Sequence of chain 1.F:
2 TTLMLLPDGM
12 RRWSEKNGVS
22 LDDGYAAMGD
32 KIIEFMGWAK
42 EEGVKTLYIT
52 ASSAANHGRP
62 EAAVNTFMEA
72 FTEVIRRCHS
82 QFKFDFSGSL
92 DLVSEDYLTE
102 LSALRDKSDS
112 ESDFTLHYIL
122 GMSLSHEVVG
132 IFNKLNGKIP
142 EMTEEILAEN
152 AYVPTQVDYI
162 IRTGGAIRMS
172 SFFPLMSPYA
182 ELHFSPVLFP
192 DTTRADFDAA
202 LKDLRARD

A protein and the small-molecule ligand that binds it are described below.
Small molecule (SMILES): CC(C)=CCS[P](=O)(O)OP(=O)(O)O

Binding-site contacts:
Ligand atom P1 contacts residue ARG169 of chain 1.F at 3.3 Å.
Ligand atom O5 contacts residue ARG169 of chain 1.F at 2.1 Å (salt-bridge).
Ligand atom O2 contacts residue ARG163 of chain 1.F at 3.7 Å.
Ligand atom S9 contacts residue ASN57 of chain 1.F at 3.5 Å (h-bond).
Ligand atom C14 contacts residue ALA52 of chain 1.F at 4.1 Å (hydrophobic).
Ligand atom C11 contacts residue PHE173 of chain 1.F at 3.5 Å (hydrophobic).
Ligand atom C14 contacts residue DST1 of chain 1.Y at 3.5 Å.
Ligand atom P1 contacts residue ARG163 of chain 1.F at 4.1 Å.
Ligand atom P3 contacts residue MG1 of chain 1.Z at 3.4 Å.
Ligand atom C10 contacts residue DST1 of chain 1.Y at 3.5 Å.
Ligand atom C11 contacts residue DST1 of chain 1.Y at 3.7 Å.
Ligand atom O6 contacts residue SER171 of chain 1.F at 2.8 Å (h-bond).
Ligand atom O8 contacts residue MG1 of chain 1.Z at 3.7 Å.
Ligand atom O8 contacts residue DST1 of chain 1.Y at 4.2 Å.
Ligand atom P3 contacts residue DST1 of chain 1.Y at 4.1 Å.
Ligand atom O6 contacts residue ARG169 of chain 1.F at 3.3 Å (salt-bridge).
Ligand atom C11 contacts residue ASP9 of chain 1.F at 3.9 Å.
Ligand atom C14 contacts residue PHE173 of chain 1.F at 3.8 Å (hydrophobic).
Ligand atom O2 contacts residue SER171 of chain 1.F at 3.8 Å.
Ligand atom C14 contacts residue PRO8 of chain 1.F at 3.8 Å (hydrophobic).
Ligand atom C12 contacts residue PRO8 of chain 1.F at 3.6 Å (hydrophobic).
Ligand atom C10 contacts residue ASN57 of chain 1.F at 3.3 Å.
Ligand atom C10 contacts residue PHE173 of chain 1.F at 3.7 Å (hydrophobic).
Ligand atom C12 contacts residue DST1 of chain 1.Y at 3.7 Å.
Ligand atom O7 contacts residue ASP9 of chain 1.F at 3.1 Å (salt-bridge).
Ligand atom S9 contacts residue SER54 of chain 1.F at 4.0 Å.
Ligand atom C12 contacts residue PHE173 of chain 1.F at 3.4 Å (hydrophobic).
Ligand atom O7 contacts residue ARG163 of chain 1.F at 4.2 Å.
Ligand atom O7 contacts residue DST1 of chain 1.Y at 3.2 Å (h-bond).
Ligand atom O4 contacts residue ARG169 of chain 1.F at 4.1 Å.
Ligand atom C13 contacts residue THR51 of chain 1.F at 3.7 Å.
Ligand atom C13 contacts residue PRO8 of chain 1.F at 3.2 Å (hydrophobic).
Ligand atom C13 contacts residue PHE173 of chain 1.F at 4.0 Å (hydrophobic).
Ligand atom S9 contacts residue PHE173 of chain 1.F at 3.9 Å.
Ligand atom O7 contacts residue MG1 of chain 1.Z at 2.1 Å.
Ligand atom P1 contacts residue SER171 of chain 1.F at 3.8 Å.
Ligand atom O5 contacts residue ARG163 of chain 1.F at 3.5 Å (salt-bridge).
Ligand atom O5 contacts residue SER171 of chain 1.F at 4.2 Å.
Ligand atom C13 contacts residue LEU7 of chain 1.F at 3.7 Å (hydrophobic).
Ligand atom C14 contacts residue THR51 of chain 1.F at 3.5 Å.